Binding-site contacts:
Ligand atom C7 contacts residue ASN595 of chain 2.A at 3.8 Å.
Ligand atom C2 contacts residue SER591 of chain 2.A at 3.7 Å.
Ligand atom O6 contacts residue LEU67 of chain 1.A at 3.7 Å.
Ligand atom C2 contacts residue GLN697 of chain 2.A at 3.7 Å.
Ligand atom N2 contacts residue GLN697 of chain 2.A at 3.5 Å (h-bond).
Ligand atom O4 contacts residue GLU233 of chain 1.A at 3.0 Å (salt-bridge).
Ligand atom C1 contacts residue SER591 of chain 2.A at 3.7 Å.
Ligand atom C3 contacts residue ARG311 of chain 1.A at 3.7 Å.
Ligand atom C1 contacts residue GLN697 of chain 2.A at 3.9 Å.
Ligand atom O5 contacts residue HIS69 of chain 1.A at 3.5 Å.
Ligand atom C1 contacts residue ASN595 of chain 2.A at 1.4 Å.
Ligand atom C3 contacts residue ASN595 of chain 2.A at 3.7 Å.
Ligand atom C4 contacts residue GLU233 of chain 1.A at 3.8 Å.
Ligand atom C2 contacts residue ASN595 of chain 2.A at 2.4 Å.
Ligand atom O2 contacts residue ARG311 of chain 1.A at 3.4 Å (salt-bridge).
Ligand atom O2 contacts residue HIS69 of chain 1.A at 2.9 Å (h-bond).
Ligand atom C6 contacts residue HIS69 of chain 1.A at 3.7 Å.
Ligand atom C5 contacts residue GLU233 of chain 1.A at 3.5 Å.
Ligand atom O3 contacts residue ARG311 of chain 1.A at 3.0 Å (salt-bridge).
Ligand atom C6 contacts residue LEU67 of chain 1.A at 3.1 Å (hydrophobic).
Ligand atom C2 contacts residue GLU233 of chain 1.A at 3.1 Å.
Ligand atom O6 contacts residue GLU233 of chain 1.A at 3.6 Å.
Ligand atom C7 contacts residue GLN697 of chain 2.A at 3.4 Å.
Ligand atom C3 contacts residue GLU233 of chain 1.A at 3.7 Å.
Ligand atom C3 contacts residue ARG311 of chain 1.A at 3.7 Å.
Ligand atom O4 contacts residue ARG311 of chain 1.A at 3.8 Å.
Ligand atom O7 contacts residue GLN697 of chain 2.A at 3.3 Å.
Ligand atom C8 contacts residue TYR234 of chain 1.A at 3.7 Å (hydrophobic).
Ligand atom C2 contacts residue ARG311 of chain 1.A at 3.8 Å.
Ligand atom C8 contacts residue ALA592 of chain 2.A at 3.8 Å (hydrophobic).
Ligand atom N2 contacts residue SER591 of chain 2.A at 2.9 Å (h-bond).
Ligand atom C8 contacts residue SER588 of chain 2.A at 3.5 Å.
Ligand atom O5 contacts residue ASN595 of chain 2.A at 2.2 Å (h-bond).
Ligand atom O3 contacts residue GLU233 of chain 1.A at 3.0 Å (salt-bridge).
Ligand atom N2 contacts residue ASN595 of chain 2.A at 2.9 Å (h-bond).
Ligand atom O2 contacts residue GLU233 of chain 1.A at 2.4 Å (salt-bridge).
Ligand atom C3 contacts residue GLU233 of chain 1.A at 3.6 Å.
Ligand atom C5 contacts residue ASN595 of chain 2.A at 3.6 Å.
Ligand atom C4 contacts residue ARG311 of chain 1.A at 3.5 Å.
Ligand atom O6 contacts residue HIS69 of chain 1.A at 2.9 Å (h-bond).

Sequence of chain 1.A:
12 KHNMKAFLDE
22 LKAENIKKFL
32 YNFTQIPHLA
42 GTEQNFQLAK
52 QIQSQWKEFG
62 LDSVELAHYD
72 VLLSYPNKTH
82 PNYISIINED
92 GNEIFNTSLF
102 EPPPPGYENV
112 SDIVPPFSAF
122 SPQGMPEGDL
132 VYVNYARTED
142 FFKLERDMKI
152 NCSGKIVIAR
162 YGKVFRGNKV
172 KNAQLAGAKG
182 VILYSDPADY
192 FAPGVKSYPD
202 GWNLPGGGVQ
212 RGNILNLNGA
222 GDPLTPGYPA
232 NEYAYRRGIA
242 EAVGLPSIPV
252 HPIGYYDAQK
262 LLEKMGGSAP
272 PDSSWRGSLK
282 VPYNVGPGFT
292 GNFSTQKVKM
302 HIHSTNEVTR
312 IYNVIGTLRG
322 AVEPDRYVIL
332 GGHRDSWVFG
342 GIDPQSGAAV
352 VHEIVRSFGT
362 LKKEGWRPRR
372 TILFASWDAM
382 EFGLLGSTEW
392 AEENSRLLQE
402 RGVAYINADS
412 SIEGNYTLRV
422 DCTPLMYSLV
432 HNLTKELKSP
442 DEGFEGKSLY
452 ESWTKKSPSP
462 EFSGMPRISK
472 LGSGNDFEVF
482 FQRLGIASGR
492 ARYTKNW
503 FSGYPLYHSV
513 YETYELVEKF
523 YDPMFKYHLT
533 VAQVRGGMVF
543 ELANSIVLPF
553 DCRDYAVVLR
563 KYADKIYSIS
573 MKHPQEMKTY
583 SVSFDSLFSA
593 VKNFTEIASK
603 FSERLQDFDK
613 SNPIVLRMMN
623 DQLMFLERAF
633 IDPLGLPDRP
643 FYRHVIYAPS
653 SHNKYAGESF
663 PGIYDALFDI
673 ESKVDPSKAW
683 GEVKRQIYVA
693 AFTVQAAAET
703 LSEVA

The small molecule below binds the protein below.
Small molecule (SMILES): CC(=O)N[C@H]1[C@H](O[C@H]2[C@H](O)[C@@H](NC(C)=O)CO[C@@H]2CO)O[C@H](CO)[C@@H](O[C@@H]2O[C@H](CO[C@H]3O[C@H](CO)[C@@H](O)[C@H](O)[C@@H]3O)[C@@H](O)[C@H](O[C@H]3O[C@H](CO)[C@@H](O)[C@H](O)[C@@H]3O)[C@@H]2O)[C@@H]1O

Sequence of chain 2.A:
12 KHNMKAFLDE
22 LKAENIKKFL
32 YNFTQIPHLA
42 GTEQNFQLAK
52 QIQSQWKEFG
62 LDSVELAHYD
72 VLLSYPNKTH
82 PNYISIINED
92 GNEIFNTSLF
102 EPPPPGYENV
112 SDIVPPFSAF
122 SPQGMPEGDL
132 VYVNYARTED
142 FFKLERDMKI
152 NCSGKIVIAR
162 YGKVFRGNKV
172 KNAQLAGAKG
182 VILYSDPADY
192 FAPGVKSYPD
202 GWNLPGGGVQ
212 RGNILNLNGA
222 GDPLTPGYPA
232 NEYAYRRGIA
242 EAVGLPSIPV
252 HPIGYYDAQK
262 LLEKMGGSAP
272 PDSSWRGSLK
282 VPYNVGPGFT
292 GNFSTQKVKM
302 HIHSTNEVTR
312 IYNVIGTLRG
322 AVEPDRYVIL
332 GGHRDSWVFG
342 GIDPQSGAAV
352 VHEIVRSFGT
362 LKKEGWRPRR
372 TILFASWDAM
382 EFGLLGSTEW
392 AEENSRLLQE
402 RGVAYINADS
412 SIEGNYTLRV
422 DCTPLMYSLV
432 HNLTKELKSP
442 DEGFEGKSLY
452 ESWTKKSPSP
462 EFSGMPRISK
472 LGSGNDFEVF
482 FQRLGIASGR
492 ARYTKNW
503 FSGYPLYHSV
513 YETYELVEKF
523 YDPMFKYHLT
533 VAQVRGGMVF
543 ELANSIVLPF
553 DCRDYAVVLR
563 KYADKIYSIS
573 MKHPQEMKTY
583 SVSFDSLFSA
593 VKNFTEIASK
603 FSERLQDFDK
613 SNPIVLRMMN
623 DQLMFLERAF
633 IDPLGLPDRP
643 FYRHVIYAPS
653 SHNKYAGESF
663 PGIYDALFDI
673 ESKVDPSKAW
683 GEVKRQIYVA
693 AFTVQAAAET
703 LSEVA